A small-molecule ligand and the protein it binds are described below.
Small molecule (SMILES): CC(=O)N[C@H]1[C@H](O[C@H]2[C@H](O)[C@@H](NC(C)=O)CO[C@@H]2CO)O[C@H](CO)[C@@H](O)[C@@H]1O

Sequence of chain 1.B:
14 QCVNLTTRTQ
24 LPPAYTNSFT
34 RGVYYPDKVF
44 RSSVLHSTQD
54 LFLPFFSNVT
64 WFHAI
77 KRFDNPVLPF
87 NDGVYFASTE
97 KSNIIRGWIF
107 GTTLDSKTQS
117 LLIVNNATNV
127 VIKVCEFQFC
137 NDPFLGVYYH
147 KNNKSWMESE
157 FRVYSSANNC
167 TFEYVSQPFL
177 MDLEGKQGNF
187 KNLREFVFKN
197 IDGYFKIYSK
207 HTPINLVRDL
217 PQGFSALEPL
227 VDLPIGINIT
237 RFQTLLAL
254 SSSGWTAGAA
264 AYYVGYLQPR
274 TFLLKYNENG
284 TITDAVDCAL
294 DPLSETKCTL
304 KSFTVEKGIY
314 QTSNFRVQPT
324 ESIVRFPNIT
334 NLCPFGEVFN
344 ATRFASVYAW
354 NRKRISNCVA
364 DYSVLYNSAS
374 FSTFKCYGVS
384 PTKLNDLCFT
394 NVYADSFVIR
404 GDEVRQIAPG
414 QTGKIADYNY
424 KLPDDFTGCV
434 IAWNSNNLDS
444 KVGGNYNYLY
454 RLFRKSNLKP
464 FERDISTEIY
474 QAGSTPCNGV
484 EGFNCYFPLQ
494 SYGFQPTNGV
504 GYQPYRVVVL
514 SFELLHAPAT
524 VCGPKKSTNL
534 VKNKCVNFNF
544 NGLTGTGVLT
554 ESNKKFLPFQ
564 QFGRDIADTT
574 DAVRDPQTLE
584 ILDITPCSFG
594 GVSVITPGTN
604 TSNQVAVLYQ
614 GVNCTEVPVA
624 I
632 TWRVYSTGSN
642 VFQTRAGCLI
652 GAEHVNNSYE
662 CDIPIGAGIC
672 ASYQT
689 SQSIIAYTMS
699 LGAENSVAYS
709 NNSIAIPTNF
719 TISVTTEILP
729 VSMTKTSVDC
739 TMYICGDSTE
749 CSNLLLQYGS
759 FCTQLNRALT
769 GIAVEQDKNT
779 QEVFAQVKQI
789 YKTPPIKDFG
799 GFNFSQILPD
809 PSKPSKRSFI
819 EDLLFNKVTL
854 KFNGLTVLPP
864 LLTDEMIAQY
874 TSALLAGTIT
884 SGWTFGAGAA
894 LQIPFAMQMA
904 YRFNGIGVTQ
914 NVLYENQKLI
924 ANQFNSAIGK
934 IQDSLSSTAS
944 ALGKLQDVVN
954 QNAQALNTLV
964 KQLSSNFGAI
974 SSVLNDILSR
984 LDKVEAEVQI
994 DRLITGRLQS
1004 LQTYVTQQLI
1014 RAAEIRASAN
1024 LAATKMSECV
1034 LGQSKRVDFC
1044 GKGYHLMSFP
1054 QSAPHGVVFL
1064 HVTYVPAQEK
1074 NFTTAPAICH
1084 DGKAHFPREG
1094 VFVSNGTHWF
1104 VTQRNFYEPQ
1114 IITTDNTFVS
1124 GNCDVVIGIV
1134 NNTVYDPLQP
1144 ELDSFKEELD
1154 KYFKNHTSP

Binding-site contacts:
Ligand atom C2 contacts residue ASN17 of chain 1.B at 2.4 Å.
Ligand atom O6 contacts residue ASN137 of chain 1.B at 4.2 Å.
Ligand atom N2 contacts residue ASN17 of chain 1.B at 3.0 Å (h-bond).
Ligand atom O5 contacts residue ASN17 of chain 1.B at 2.3 Å (h-bond).
Ligand atom C5 contacts residue ASN17 of chain 1.B at 3.6 Å.
Ligand atom C8 contacts residue CYS15 of chain 1.B at 3.0 Å (hydrophobic).
Ligand atom O5 contacts residue ASN137 of chain 1.B at 3.2 Å (h-bond).
Ligand atom C1 contacts residue ASN17 of chain 1.B at 1.4 Å.
Ligand atom C1 contacts residue ASN137 of chain 1.B at 4.0 Å.
Ligand atom C4 contacts residue ASN17 of chain 1.B at 4.2 Å.
Ligand atom N2 contacts residue CYS15 of chain 1.B at 4.3 Å.
Ligand atom O7 contacts residue ASN17 of chain 1.B at 3.4 Å (h-bond).
Ligand atom C7 contacts residue ASN17 of chain 1.B at 3.4 Å.
Ligand atom C3 contacts residue ASN17 of chain 1.B at 3.8 Å.
Ligand atom C5 contacts residue ASN137 of chain 1.B at 3.4 Å.
Ligand atom C6 contacts residue ASN137 of chain 1.B at 3.2 Å.
Ligand atom C7 contacts residue CYS15 of chain 1.B at 4.0 Å (hydrophobic).